Binding-site contacts:
Ligand atom C1 contacts residue ASN118 of chain 25.E at 1.4 Å.
Ligand atom O5 contacts residue ASN118 of chain 25.E at 2.4 Å (h-bond).
Ligand atom C2 contacts residue ASN118 of chain 25.E at 2.5 Å.
Ligand atom O7 contacts residue ASN118 of chain 25.E at 3.4 Å (h-bond).
Ligand atom C7 contacts residue TYR90 of chain 25.E at 4.2 Å (hydrophobic).
Ligand atom O7 contacts residue SER66 of chain 25.E at 3.6 Å.
Ligand atom C4 contacts residue ASN118 of chain 25.E at 4.2 Å.
Ligand atom C8 contacts residue ASN118 of chain 25.E at 4.3 Å.
Ligand atom O6 contacts residue ASN118 of chain 25.E at 4.1 Å.
Ligand atom C1 contacts residue SER66 of chain 25.E at 4.4 Å.
Ligand atom C8 contacts residue ASP67 of chain 25.E at 4.0 Å.
Ligand atom C7 contacts residue ASN118 of chain 25.E at 3.3 Å.
Ligand atom C6 contacts residue THR120 of chain 25.E at 4.0 Å.
Ligand atom O6 contacts residue PHE119 of chain 25.E at 3.2 Å (h-bond).
Ligand atom O5 contacts residue SER66 of chain 25.E at 4.3 Å.
Ligand atom C7 contacts residue ASP67 of chain 25.E at 4.3 Å.
Ligand atom N2 contacts residue ASN118 of chain 25.E at 2.9 Å (h-bond).
Ligand atom O5 contacts residue THR120 of chain 25.E at 3.7 Å.
Ligand atom C5 contacts residue THR120 of chain 25.E at 4.5 Å.
Ligand atom C5 contacts residue ASN118 of chain 25.E at 3.6 Å.
Ligand atom O6 contacts residue THR120 of chain 25.E at 3.5 Å (h-bond).
Ligand atom C8 contacts residue TYR90 of chain 25.E at 3.6 Å (hydrophobic).
Ligand atom O7 contacts residue ASP67 of chain 25.E at 4.3 Å.
Ligand atom N2 contacts residue TYR90 of chain 25.E at 4.2 Å.
Ligand atom C3 contacts residue ASN118 of chain 25.E at 3.8 Å.
Ligand atom O6 contacts residue THR89 of chain 25.E at 3.8 Å.

The protein below binds the small molecule below.
Small molecule (SMILES): CC(=O)N[C@@H]1[C@@H](O)[C@H](O)[C@@H](CO)O[C@H]1O

Sequence of chain 25.E:
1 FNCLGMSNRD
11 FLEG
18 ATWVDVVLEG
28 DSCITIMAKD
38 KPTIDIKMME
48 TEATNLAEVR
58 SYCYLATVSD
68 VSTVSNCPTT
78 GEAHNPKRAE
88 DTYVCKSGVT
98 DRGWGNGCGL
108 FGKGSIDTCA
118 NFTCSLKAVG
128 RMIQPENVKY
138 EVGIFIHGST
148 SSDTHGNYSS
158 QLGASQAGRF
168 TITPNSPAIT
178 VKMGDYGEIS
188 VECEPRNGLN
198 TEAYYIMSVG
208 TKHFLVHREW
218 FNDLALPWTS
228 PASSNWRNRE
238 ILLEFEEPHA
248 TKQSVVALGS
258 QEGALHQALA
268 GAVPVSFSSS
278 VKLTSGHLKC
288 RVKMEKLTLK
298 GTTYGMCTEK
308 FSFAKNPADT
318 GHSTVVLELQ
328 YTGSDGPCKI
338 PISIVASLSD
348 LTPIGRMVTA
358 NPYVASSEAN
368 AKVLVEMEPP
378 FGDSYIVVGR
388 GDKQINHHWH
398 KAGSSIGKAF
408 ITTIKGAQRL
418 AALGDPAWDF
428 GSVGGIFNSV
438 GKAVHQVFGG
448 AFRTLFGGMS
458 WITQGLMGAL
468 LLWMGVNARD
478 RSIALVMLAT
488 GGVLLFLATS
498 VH